The small molecule below binds the protein below.
Small molecule (SMILES): CC(=O)N[C@@H]1[C@@H](O)[C@H](O)[C@@H](CO)O[C@H]1O

Binding-site contacts:
Ligand atom C8 contacts residue ASN339 of chain 1.A at 4.4 Å.
Ligand atom C4 contacts residue ASN339 of chain 1.A at 4.3 Å.
Ligand atom O7 contacts residue HIS335 of chain 1.A at 3.8 Å.
Ligand atom C1 contacts residue ASN339 of chain 1.A at 1.4 Å.
Ligand atom C8 contacts residue HIS335 of chain 1.A at 3.6 Å.
Ligand atom O7 contacts residue ASN339 of chain 1.A at 3.3 Å (h-bond).
Ligand atom C3 contacts residue ASN339 of chain 1.A at 3.8 Å.
Ligand atom C1 contacts residue PHE367 of chain 1.A at 4.4 Å (hydrophobic).
Ligand atom C7 contacts residue ASN339 of chain 1.A at 3.2 Å.
Ligand atom C7 contacts residue HIS335 of chain 1.A at 4.5 Å.
Ligand atom O5 contacts residue ASN339 of chain 1.A at 2.5 Å (h-bond).
Ligand atom C2 contacts residue ASN339 of chain 1.A at 2.5 Å.
Ligand atom N2 contacts residue ASN339 of chain 1.A at 2.9 Å (h-bond).
Ligand atom C5 contacts residue ASN339 of chain 1.A at 3.8 Å.

Sequence of chain 1.A:
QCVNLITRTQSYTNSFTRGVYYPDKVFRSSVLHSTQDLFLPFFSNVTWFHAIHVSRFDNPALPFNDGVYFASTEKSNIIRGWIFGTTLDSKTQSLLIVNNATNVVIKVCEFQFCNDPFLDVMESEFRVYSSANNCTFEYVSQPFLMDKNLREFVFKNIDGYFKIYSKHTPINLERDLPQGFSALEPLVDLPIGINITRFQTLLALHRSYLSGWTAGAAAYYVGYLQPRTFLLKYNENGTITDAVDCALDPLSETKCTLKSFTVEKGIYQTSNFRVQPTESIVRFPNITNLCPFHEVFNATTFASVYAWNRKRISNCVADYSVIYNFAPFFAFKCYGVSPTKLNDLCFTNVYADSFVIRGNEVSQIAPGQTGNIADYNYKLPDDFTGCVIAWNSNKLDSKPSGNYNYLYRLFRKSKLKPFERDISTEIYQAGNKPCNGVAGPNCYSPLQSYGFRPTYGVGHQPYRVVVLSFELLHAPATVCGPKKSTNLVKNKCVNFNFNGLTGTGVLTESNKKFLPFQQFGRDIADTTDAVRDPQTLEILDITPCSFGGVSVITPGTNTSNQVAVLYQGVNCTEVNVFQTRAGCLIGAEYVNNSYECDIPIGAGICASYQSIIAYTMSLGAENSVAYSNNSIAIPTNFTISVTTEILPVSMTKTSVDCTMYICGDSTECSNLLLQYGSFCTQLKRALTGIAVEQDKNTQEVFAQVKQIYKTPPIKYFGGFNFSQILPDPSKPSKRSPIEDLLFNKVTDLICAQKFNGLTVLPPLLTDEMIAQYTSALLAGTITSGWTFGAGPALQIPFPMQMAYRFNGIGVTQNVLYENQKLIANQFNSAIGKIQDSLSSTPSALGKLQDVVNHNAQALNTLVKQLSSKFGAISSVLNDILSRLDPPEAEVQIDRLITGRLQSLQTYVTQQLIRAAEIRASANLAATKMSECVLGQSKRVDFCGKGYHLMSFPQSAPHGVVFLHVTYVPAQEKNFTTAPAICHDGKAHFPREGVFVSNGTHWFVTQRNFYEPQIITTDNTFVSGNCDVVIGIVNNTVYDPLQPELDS